Sequence of chain 6.D:
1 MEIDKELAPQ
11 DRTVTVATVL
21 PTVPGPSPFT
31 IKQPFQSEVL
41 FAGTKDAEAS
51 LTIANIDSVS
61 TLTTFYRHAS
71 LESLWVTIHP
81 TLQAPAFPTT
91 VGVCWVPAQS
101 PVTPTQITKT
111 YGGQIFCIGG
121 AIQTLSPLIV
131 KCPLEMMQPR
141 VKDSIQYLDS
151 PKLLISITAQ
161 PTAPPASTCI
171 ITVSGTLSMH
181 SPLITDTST

The small molecule below binds the protein below.
Small molecule (SMILES): Nc1ccn([C@@H]2O[C@H](CO[P](=O)(O)O[C@H]3[C@@H](O)[C@H](n4ccc(N)nc4=O)O[C@@H]3CO[P](=O)(O)O[C@H]3[C@@H](O)[C@H](n4ccc(N)nc4=O)O[C@@H]3CO)[C@@H](O)[C@H]2O)c(=O)n1

Sequence of chain 5.C:
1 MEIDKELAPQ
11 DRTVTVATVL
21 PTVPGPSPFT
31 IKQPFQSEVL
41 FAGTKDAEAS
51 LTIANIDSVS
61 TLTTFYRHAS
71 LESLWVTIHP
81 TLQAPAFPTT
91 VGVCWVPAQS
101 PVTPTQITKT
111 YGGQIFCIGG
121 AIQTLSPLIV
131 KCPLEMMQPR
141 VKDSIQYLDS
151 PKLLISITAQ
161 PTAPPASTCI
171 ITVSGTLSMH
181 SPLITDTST

Binding-site contacts:
Ligand atom C4' contacts residue ARG12 of chain 6.D at 3.6 Å.
Ligand atom C5' contacts residue LYS131 of chain 5.C at 4.2 Å.
Ligand atom OP2 contacts residue SER73 of chain 5.C at 4.0 Å.
Ligand atom O3' contacts residue THR13 of chain 6.D at 4.4 Å.
Ligand atom O2' contacts residue ASP11 of chain 6.D at 3.5 Å.
Ligand atom OP1 contacts residue SER73 of chain 5.C at 3.2 Å (h-bond).
Ligand atom O3' contacts residue TRP75 of chain 5.C at 3.6 Å.
Ligand atom O2' contacts residue TYR111 of chain 6.D at 4.3 Å.
Ligand atom O5' contacts residue ARG12 of chain 6.D at 4.1 Å.
Ligand atom C5' contacts residue ARG12 of chain 6.D at 4.3 Å.
Ligand atom O5' contacts residue TYR111 of chain 6.D at 4.4 Å.
Ligand atom O5' contacts residue LYS131 of chain 5.C at 3.3 Å.
Ligand atom O4' contacts residue ARG12 of chain 6.D at 4.0 Å.
Ligand atom OP1 contacts residue THR176 of chain 5.C at 3.4 Å (h-bond).
Ligand atom P contacts residue TRP75 of chain 5.C at 4.3 Å.
Ligand atom OP1 contacts residue TYR111 of chain 6.D at 3.6 Å (h-bond).
Ligand atom OP1 contacts residue TRP75 of chain 5.C at 3.9 Å.
Ligand atom OP1 contacts residue VAL14 of chain 6.D at 3.4 Å.
Ligand atom O2' contacts residue THR13 of chain 6.D at 3.8 Å.
Ligand atom O2' contacts residue VAL14 of chain 6.D at 4.3 Å.
Ligand atom O2' contacts residue ARG12 of chain 6.D at 3.6 Å.
Ligand atom P contacts residue SER73 of chain 5.C at 4.1 Å.
Ligand atom P contacts residue TYR111 of chain 6.D at 4.5 Å.
Ligand atom C1' contacts residue ARG12 of chain 6.D at 3.9 Å.
Ligand atom C4' contacts residue TRP75 of chain 5.C at 4.5 Å (hydrophobic).
Ligand atom C2 contacts residue ARG12 of chain 6.D at 4.5 Å.
Ligand atom O2 contacts residue ARG12 of chain 6.D at 3.6 Å.